A protein and the small-molecule ligand that binds it are described below.
Small molecule (SMILES): O=C(Nc1n[nH]c2ccc(-c3ccc(NS(=O)(=O)c4cccc(Cl)c4)cc3)cc12)c1ccco1

Binding-site contacts:
Ligand atom C1 contacts residue LEU144 of chain 1.A at 3.7 Å (hydrophobic).
Ligand atom C3 contacts residue LEU144 of chain 1.A at 3.6 Å (hydrophobic).
Ligand atom C21 contacts residue GLY98 of chain 1.A at 3.4 Å.
Ligand atom C19 contacts residue GLY20 of chain 1.A at 3.7 Å.
Ligand atom C13 contacts residue LEU17 of chain 1.A at 3.7 Å (hydrophobic).
Ligand atom O4 contacts residue GLY98 of chain 1.A at 3.4 Å (h-bond).
Ligand atom N3 contacts residue TYR94 of chain 1.A at 3.6 Å.
Ligand atom N3 contacts residue VAL95 of chain 1.A at 3.2 Å (h-bond).
Ligand atom C15 contacts residue ASN142 of chain 1.A at 3.5 Å.
Ligand atom C22 contacts residue PRO96 of chain 1.A at 3.2 Å (hydrophobic).
Ligand atom C23 contacts residue GLY98 of chain 1.A at 3.6 Å.
Ligand atom O4 contacts residue TYR94 of chain 1.A at 3.6 Å.
Ligand atom N4 contacts residue ASN142 of chain 1.A at 3.0 Å (h-bond).
Ligand atom C22 contacts residue GLY98 of chain 1.A at 3.5 Å.
Ligand atom C17 contacts residue ASP155 of chain 1.A at 3.7 Å.
Ligand atom N2 contacts residue VAL95 of chain 1.A at 3.0 Å (h-bond).
Ligand atom C10 contacts residue ASN142 of chain 1.A at 3.4 Å.
Ligand atom O1 contacts residue GLY18 of chain 1.A at 3.4 Å.
Ligand atom C16 contacts residue ASP155 of chain 1.A at 3.6 Å.
Ligand atom C6 contacts residue LEU144 of chain 1.A at 3.6 Å (hydrophobic).
Ligand atom C2 contacts residue LEU144 of chain 1.A at 3.6 Å (hydrophobic).
Ligand atom C18 contacts residue GLY20 of chain 1.A at 3.6 Å.
Ligand atom N2 contacts residue GLU93 of chain 1.A at 3.5 Å (salt-bridge).
Ligand atom C13 contacts residue VAL25 of chain 1.A at 3.7 Å (hydrophobic).
Ligand atom C19 contacts residue GLU19 of chain 1.A at 3.6 Å.
Ligand atom C22 contacts residue ARG15 of chain 1.A at 3.5 Å.
Ligand atom N1 contacts residue GLU93 of chain 1.A at 2.8 Å (salt-bridge).
Ligand atom CL1 contacts residue GLY23 of chain 1.A at 3.6 Å.
Ligand atom C6 contacts residue ALA42 of chain 1.A at 3.6 Å (hydrophobic).
Ligand atom N1 contacts residue ALA42 of chain 1.A at 3.3 Å.
Ligand atom N2 contacts residue TYR94 of chain 1.A at 3.5 Å.
Ligand atom C2 contacts residue GLY154 of chain 1.A at 3.7 Å.
Ligand atom C24 contacts residue GLY98 of chain 1.A at 3.4 Å.
Ligand atom O4 contacts residue VAL95 of chain 1.A at 3.0 Å (h-bond).
Ligand atom N4 contacts residue ARG141 of chain 1.A at 3.1 Å (salt-bridge).
Ligand atom O1 contacts residue GLU19 of chain 1.A at 3.2 Å (salt-bridge).
Ligand atom O2 contacts residue ARG141 of chain 1.A at 3.1 Å (salt-bridge).
Ligand atom C15 contacts residue ARG141 of chain 1.A at 3.6 Å.
Ligand atom C11 contacts residue ARG141 of chain 1.A at 3.4 Å.
Ligand atom C23 contacts residue ARG15 of chain 1.A at 3.4 Å.

Sequence of chain 1.A:
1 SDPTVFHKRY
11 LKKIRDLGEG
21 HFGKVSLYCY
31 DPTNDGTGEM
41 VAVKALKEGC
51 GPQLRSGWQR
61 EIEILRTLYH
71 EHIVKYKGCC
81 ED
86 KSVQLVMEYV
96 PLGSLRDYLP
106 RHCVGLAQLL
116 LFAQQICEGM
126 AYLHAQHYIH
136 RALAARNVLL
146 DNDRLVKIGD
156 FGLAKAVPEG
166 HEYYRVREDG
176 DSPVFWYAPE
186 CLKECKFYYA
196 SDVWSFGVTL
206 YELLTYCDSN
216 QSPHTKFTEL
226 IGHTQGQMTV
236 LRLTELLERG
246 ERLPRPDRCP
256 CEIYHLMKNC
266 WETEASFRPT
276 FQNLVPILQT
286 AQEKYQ